Sequence of chain 4.B:
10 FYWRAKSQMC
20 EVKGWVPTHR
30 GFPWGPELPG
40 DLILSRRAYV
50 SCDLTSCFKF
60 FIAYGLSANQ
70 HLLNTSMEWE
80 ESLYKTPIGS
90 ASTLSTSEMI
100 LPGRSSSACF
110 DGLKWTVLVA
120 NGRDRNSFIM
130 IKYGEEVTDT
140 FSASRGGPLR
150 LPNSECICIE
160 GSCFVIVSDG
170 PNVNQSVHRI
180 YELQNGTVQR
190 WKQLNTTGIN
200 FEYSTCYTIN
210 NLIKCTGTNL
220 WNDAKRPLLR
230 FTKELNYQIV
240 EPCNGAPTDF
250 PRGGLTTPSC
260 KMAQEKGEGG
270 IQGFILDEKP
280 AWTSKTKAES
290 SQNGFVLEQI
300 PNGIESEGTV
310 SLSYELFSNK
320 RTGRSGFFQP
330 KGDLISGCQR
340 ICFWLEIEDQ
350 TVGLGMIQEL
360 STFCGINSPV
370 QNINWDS

Sequence of chain 1.B:
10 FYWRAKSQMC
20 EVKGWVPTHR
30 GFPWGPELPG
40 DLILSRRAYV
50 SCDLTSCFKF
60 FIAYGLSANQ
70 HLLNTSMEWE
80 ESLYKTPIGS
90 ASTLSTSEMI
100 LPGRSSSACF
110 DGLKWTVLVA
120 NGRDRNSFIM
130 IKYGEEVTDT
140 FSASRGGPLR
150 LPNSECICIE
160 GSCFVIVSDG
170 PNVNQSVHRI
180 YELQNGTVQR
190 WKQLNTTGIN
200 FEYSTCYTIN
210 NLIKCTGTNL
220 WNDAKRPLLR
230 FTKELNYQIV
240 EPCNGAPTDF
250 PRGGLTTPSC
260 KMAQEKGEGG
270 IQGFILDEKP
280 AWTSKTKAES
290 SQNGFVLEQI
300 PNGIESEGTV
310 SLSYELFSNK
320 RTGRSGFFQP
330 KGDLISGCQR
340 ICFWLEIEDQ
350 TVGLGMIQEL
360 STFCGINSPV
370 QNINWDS

Binding-site contacts:
Ligand atom O6 contacts residue PRO35 of chain 4.B at 4.0 Å.
Ligand atom N2 contacts residue ASN73 of chain 1.B at 2.8 Å (h-bond).
Ligand atom C4 contacts residue ASN73 of chain 1.B at 4.3 Å.
Ligand atom O5 contacts residue ASN73 of chain 1.B at 2.5 Å (h-bond).
Ligand atom C3 contacts residue ASN73 of chain 1.B at 3.8 Å.
Ligand atom C2 contacts residue ASN73 of chain 1.B at 2.4 Å.
Ligand atom C1 contacts residue ASN73 of chain 1.B at 1.5 Å.
Ligand atom O7 contacts residue ASN73 of chain 1.B at 4.1 Å.
Ligand atom O5 contacts residue PRO35 of chain 4.B at 4.0 Å.
Ligand atom C5 contacts residue ASN73 of chain 1.B at 3.7 Å.
Ligand atom C7 contacts residue ASN73 of chain 1.B at 3.6 Å.

This protein binds this small molecule.
Small molecule (SMILES): CC(=O)N[C@@H]1[C@@H](O)[C@H](O)[C@@H](CO)O[C@H]1O